The protein below binds the small molecule below.
Small molecule (SMILES): CC(=O)N[C@@H]1[C@@H](O)[C@H](O)[C@@H](CO)O[C@H]1O

Binding-site contacts:
Ligand atom C7 contacts residue ASN29 of chain 1.C at 3.7 Å.
Ligand atom C4 contacts residue ASN29 of chain 1.C at 4.2 Å.
Ligand atom C8 contacts residue THR31 of chain 1.C at 4.3 Å.
Ligand atom O6 contacts residue ASN29 of chain 1.C at 4.1 Å.
Ligand atom C2 contacts residue ASN29 of chain 1.C at 2.9 Å.
Ligand atom C5 contacts residue ASN29 of chain 1.C at 3.3 Å.
Ligand atom O3 contacts residue ASN29 of chain 1.C at 4.4 Å.
Ligand atom C8 contacts residue LEU52 of chain 1.D at 4.0 Å (hydrophobic).
Ligand atom O5 contacts residue ASN29 of chain 1.C at 2.3 Å (h-bond).
Ligand atom C8 contacts residue THR312 of chain 1.C at 3.9 Å.
Ligand atom C1 contacts residue ASN29 of chain 1.C at 1.4 Å.
Ligand atom O7 contacts residue ALA30 of chain 1.C at 3.6 Å.
Ligand atom C6 contacts residue ASN29 of chain 1.C at 4.3 Å.
Ligand atom O7 contacts residue THR31 of chain 1.C at 3.8 Å.
Ligand atom O7 contacts residue ASN29 of chain 1.C at 3.3 Å (h-bond).
Ligand atom C7 contacts residue THR312 of chain 1.C at 3.9 Å.
Ligand atom C7 contacts residue THR31 of chain 1.C at 4.3 Å.
Ligand atom O7 contacts residue THR312 of chain 1.C at 2.9 Å (h-bond).
Ligand atom N2 contacts residue ASN29 of chain 1.C at 3.5 Å (h-bond).
Ligand atom C3 contacts residue ASN29 of chain 1.C at 4.0 Å.

Sequence of chain 1.D:
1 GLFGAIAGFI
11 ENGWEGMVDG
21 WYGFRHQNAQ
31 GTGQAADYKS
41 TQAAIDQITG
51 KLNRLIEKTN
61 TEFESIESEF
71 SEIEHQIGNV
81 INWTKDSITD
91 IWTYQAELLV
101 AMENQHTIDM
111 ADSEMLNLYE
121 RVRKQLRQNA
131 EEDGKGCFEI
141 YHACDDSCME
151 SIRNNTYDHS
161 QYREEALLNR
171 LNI

Sequence of chain 1.C:
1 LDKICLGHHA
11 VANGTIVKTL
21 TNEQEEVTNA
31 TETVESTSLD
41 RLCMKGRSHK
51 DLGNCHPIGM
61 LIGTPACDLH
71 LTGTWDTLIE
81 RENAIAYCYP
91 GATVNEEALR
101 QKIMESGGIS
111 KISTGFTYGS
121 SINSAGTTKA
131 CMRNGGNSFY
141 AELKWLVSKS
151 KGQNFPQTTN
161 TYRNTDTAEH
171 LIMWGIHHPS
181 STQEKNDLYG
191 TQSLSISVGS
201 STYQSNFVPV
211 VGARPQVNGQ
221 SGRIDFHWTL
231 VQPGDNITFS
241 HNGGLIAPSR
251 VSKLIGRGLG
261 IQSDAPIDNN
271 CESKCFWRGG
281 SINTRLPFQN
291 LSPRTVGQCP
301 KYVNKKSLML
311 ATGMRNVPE